Binding-site contacts:
Ligand atom CAZ contacts residue SEP108 of chain 1.B at 3.4 Å.
Ligand atom CAE contacts residue GLY41 of chain 1.A at 3.6 Å.
Ligand atom CBE contacts residue VAL24 of chain 1.A at 3.8 Å (hydrophobic).
Ligand atom CAO contacts residue ARG83 of chain 1.B at 3.6 Å.
Ligand atom CAE contacts residue LYS42 of chain 1.A at 3.5 Å.
Ligand atom CAN contacts residue ARG83 of chain 1.B at 3.4 Å.
Ligand atom CAX contacts residue LYS44 of chain 1.A at 3.7 Å.
Ligand atom CBD contacts residue GLY32 of chain 1.A at 3.7 Å.
Ligand atom NAM contacts residue ARG83 of chain 1.B at 3.4 Å (salt-bridge).
Ligand atom CBF contacts residue THR106 of chain 1.B at 3.7 Å.
Ligand atom CAZ contacts residue VAL113 of chain 1.B at 3.6 Å (hydrophobic).
Ligand atom CBD contacts residue LEU31 of chain 1.A at 3.4 Å (hydrophobic).
Ligand atom NAM contacts residue ASP101 of chain 1.A at 2.8 Å (salt-bridge).
Ligand atom NAT contacts residue ILE59 of chain 1.A at 3.9 Å.
Ligand atom NAM contacts residue ILE59 of chain 1.A at 3.5 Å.
Ligand atom OBJ contacts residue ARG107 of chain 1.B at 3.8 Å.
Ligand atom CAL contacts residue ASP101 of chain 1.A at 3.8 Å.
Ligand atom CAS contacts residue ILE59 of chain 1.A at 3.7 Å (hydrophobic).
Ligand atom CAQ contacts residue ILE59 of chain 1.A at 3.6 Å (hydrophobic).
Ligand atom CBC contacts residue LYS44 of chain 1.A at 3.6 Å.
Ligand atom CAY contacts residue LYS44 of chain 1.A at 3.6 Å.
Ligand atom CAX contacts residue VAL24 of chain 1.A at 3.9 Å (hydrophobic).
Ligand atom CBC contacts residue GLY32 of chain 1.A at 3.4 Å.
Ligand atom CBA contacts residue VAL113 of chain 1.B at 3.7 Å (hydrophobic).
Ligand atom CBG contacts residue VAL24 of chain 1.A at 3.7 Å (hydrophobic).
Ligand atom CAL contacts residue ARG83 of chain 1.B at 3.5 Å.
Ligand atom CAY contacts residue VAL113 of chain 1.B at 3.6 Å (hydrophobic).
Ligand atom NAP contacts residue ARG83 of chain 1.B at 3.7 Å.
Ligand atom CAF contacts residue ILE59 of chain 1.A at 3.7 Å (hydrophobic).
Ligand atom CAN contacts residue ASP101 of chain 1.A at 3.7 Å.
Ligand atom CAQ contacts residue ASP101 of chain 1.A at 3.4 Å.
Ligand atom CAW contacts residue LEU31 of chain 1.A at 3.8 Å (hydrophobic).
Ligand atom CAX contacts residue LEU31 of chain 1.A at 3.9 Å (hydrophobic).
Ligand atom CBA contacts residue SEP108 of chain 1.B at 3.5 Å.
Ligand atom CAZ contacts residue LYS44 of chain 1.A at 3.7 Å.
Ligand atom OAK contacts residue ARG83 of chain 1.B at 3.3 Å (salt-bridge).
Ligand atom CLA contacts residue VAL81 of chain 1.B at 3.6 Å.
Ligand atom CAN contacts residue ILE59 of chain 1.A at 3.4 Å (hydrophobic).
Ligand atom CBG contacts residue VAL113 of chain 1.B at 3.7 Å (hydrophobic).
Ligand atom OAK contacts residue ASN61 of chain 1.A at 3.4 Å.

Sequence of chain 1.B:
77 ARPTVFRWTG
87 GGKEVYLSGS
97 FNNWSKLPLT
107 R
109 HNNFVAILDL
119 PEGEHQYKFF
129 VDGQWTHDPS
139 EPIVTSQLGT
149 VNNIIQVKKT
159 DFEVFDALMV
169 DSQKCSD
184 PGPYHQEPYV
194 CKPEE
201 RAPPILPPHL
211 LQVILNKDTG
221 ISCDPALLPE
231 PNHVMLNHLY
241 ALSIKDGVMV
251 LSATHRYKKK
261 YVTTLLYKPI

This small molecule binds to this protein.
Small molecule (SMILES): CC(=O)N[C@H]1CC=C(c2ccc(-c3nc4nc(Oc5ccc(C)c(C(=O)O)c5)[nH]c4cc3Cl)cc2)CC1

Sequence of chain 1.A:
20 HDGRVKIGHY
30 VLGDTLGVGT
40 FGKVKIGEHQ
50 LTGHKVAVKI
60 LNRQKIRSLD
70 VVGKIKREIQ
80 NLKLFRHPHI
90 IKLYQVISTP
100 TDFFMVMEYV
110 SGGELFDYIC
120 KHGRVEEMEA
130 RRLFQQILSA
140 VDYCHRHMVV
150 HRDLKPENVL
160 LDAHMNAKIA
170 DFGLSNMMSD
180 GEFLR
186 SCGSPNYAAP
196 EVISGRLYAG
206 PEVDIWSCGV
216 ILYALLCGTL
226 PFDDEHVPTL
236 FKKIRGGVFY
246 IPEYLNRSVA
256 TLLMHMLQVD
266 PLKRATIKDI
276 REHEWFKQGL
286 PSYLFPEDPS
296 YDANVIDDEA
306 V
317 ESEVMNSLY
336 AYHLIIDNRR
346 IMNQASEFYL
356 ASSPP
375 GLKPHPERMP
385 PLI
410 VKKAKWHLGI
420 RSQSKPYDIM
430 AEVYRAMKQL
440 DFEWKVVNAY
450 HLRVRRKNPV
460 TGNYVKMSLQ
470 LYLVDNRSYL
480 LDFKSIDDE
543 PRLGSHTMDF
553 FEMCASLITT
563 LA